The small molecule below binds the protein below.
Small molecule (SMILES): CC(=O)N[C@@H]1[C@@H](O)[C@H](O)[C@@H](CO)O[C@H]1O

Binding-site contacts:
Ligand atom C1 contacts residue SER382 of chain 1.A at 3.5 Å.
Ligand atom C7 contacts residue GLN376 of chain 1.A at 4.0 Å.
Ligand atom C8 contacts residue ASN380 of chain 1.A at 4.2 Å.
Ligand atom C2 contacts residue ASN380 of chain 1.A at 2.6 Å.
Ligand atom O5 contacts residue SER382 of chain 1.A at 3.5 Å (h-bond).
Ligand atom O5 contacts residue ASN380 of chain 1.A at 2.6 Å (h-bond).
Ligand atom C5 contacts residue ILE383 of chain 1.A at 4.1 Å (hydrophobic).
Ligand atom O6 contacts residue SER382 of chain 1.A at 3.5 Å (h-bond).
Ligand atom O6 contacts residue ILE383 of chain 1.A at 3.8 Å.
Ligand atom C7 contacts residue ASN380 of chain 1.A at 3.2 Å.
Ligand atom O6 contacts residue GLU386 of chain 1.A at 3.5 Å.
Ligand atom N2 contacts residue ASN380 of chain 1.A at 2.9 Å (h-bond).
Ligand atom C5 contacts residue SER382 of chain 1.A at 3.9 Å.
Ligand atom C4 contacts residue ASN380 of chain 1.A at 4.4 Å.
Ligand atom C6 contacts residue ILE383 of chain 1.A at 3.9 Å (hydrophobic).
Ligand atom C6 contacts residue TYR372 of chain 1.A at 3.9 Å (hydrophobic).
Ligand atom C3 contacts residue ASN380 of chain 1.A at 4.0 Å.
Ligand atom C1 contacts residue ILE383 of chain 1.A at 3.9 Å (hydrophobic).
Ligand atom O5 contacts residue ILE383 of chain 1.A at 3.1 Å.
Ligand atom O7 contacts residue GLN376 of chain 1.A at 3.1 Å.
Ligand atom C1 contacts residue GLN376 of chain 1.A at 4.4 Å.
Ligand atom O7 contacts residue ASN380 of chain 1.A at 3.4 Å (h-bond).
Ligand atom C5 contacts residue ASN380 of chain 1.A at 3.8 Å.
Ligand atom C1 contacts residue ASN380 of chain 1.A at 1.6 Å.

Sequence of chain 1.A:
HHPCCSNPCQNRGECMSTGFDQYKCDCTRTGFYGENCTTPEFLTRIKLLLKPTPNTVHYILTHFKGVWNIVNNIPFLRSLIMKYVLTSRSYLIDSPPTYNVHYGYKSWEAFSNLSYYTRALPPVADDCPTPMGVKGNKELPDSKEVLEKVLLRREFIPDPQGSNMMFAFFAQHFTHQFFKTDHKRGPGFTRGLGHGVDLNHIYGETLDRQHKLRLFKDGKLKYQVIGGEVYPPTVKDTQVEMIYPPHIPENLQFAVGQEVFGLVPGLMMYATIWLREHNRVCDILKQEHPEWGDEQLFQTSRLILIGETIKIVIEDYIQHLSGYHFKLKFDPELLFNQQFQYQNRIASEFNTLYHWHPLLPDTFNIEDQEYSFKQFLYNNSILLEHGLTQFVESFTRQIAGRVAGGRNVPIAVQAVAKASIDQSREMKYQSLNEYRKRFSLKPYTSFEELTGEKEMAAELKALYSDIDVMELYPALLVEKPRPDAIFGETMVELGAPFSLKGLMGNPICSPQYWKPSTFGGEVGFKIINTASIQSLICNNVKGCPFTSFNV